This protein binds this small molecule.
Small molecule (SMILES): Nc1ncnc2c1ncn2[C@@H]1O[C@H](CO[P](=O)(O)O[P](=O)(O)OC[C@H]2O[C@@H](O)[C@H](O)[C@@H]2O)[C@@H](O)[C@H]1O

Binding-site contacts:
Ligand atom O2A contacts residue MG1 of chain 1.T at 3.2 Å.
Ligand atom C6 contacts residue ASN1326 of chain 1.B at 3.6 Å.
Ligand atom N3 contacts residue TRP1264 of chain 1.B at 3.6 Å.
Ligand atom C2 contacts residue LEU1319 of chain 1.B at 3.6 Å (hydrophobic).
Ligand atom O1B contacts residue ARG1428 of chain 1.B at 3.4 Å (salt-bridge).
Ligand atom O3D contacts residue ASP1330 of chain 1.B at 3.0 Å (salt-bridge).
Ligand atom C1D contacts residue ASP1426 of chain 1.B at 3.4 Å.
Ligand atom C2 contacts residue GLY1321 of chain 1.B at 3.6 Å.
Ligand atom C2D contacts residue ASP1330 of chain 1.B at 3.6 Å.
Ligand atom O1B contacts residue ARG1360 of chain 1.B at 3.4 Å (salt-bridge).
Ligand atom PB contacts residue MG1 of chain 1.S at 3.4 Å.
Ligand atom O4D contacts residue ASP1426 of chain 1.B at 3.2 Å (salt-bridge).
Ligand atom C4 contacts residue PHE1372 of chain 1.B at 3.6 Å (hydrophobic).
Ligand atom O2B contacts residue GLY1370 of chain 1.B at 3.2 Å (h-bond).
Ligand atom O1A contacts residue GLU1386 of chain 1.B at 3.1 Å (salt-bridge).
Ligand atom C3D contacts residue ASP1330 of chain 1.B at 3.5 Å.
Ligand atom O2' contacts residue TRP1264 of chain 1.B at 3.2 Å.
Ligand atom C4D contacts residue ARG1428 of chain 1.B at 3.6 Å.
Ligand atom PA contacts residue MG1 of chain 1.T at 3.5 Å.
Ligand atom O2D contacts residue ASP1330 of chain 1.B at 2.7 Å (salt-bridge).
Ligand atom O1D contacts residue CYS1424 of chain 1.B at 3.1 Å (h-bond).
Ligand atom O1D contacts residue ASP1426 of chain 1.B at 2.9 Å (salt-bridge).
Ligand atom C2' contacts residue TRP1264 of chain 1.B at 3.5 Å (hydrophobic).
Ligand atom O4D contacts residue ARG1428 of chain 1.B at 2.8 Å (salt-bridge).
Ligand atom O2B contacts residue MG1 of chain 1.S at 2.0 Å.
Ligand atom O1A contacts residue MG1 of chain 1.T at 3.0 Å.
Ligand atom C4 contacts residue TRP1264 of chain 1.B at 3.5 Å (hydrophobic).
Ligand atom O5D contacts residue GLY1371 of chain 1.B at 3.5 Å.
Ligand atom O1D contacts residue VAL1435 of chain 1.B at 3.3 Å.
Ligand atom O2D contacts residue HIS1479 of chain 1.B at 2.9 Å (h-bond).
Ligand atom N6 contacts residue ASN1326 of chain 1.B at 2.7 Å (h-bond).
Ligand atom O2A contacts residue MG1 of chain 1.U at 2.8 Å.
Ligand atom O1A contacts residue GLU1390 of chain 1.B at 2.6 Å (salt-bridge).
Ligand atom C5 contacts residue TRP1264 of chain 1.B at 3.5 Å (hydrophobic).
Ligand atom N7 contacts residue PHE1372 of chain 1.B at 3.6 Å.
Ligand atom O5D contacts residue GLY1370 of chain 1.B at 3.3 Å (h-bond).
Ligand atom C5D contacts residue ARG1428 of chain 1.B at 3.4 Å.
Ligand atom N1 contacts residue GLY1321 of chain 1.B at 3.1 Å (h-bond).
Ligand atom N6 contacts residue LYS1322 of chain 1.B at 3.0 Å (salt-bridge).
Ligand atom O2B contacts residue GLU1390 of chain 1.B at 3.3 Å (salt-bridge).

Sequence of chain 1.B:
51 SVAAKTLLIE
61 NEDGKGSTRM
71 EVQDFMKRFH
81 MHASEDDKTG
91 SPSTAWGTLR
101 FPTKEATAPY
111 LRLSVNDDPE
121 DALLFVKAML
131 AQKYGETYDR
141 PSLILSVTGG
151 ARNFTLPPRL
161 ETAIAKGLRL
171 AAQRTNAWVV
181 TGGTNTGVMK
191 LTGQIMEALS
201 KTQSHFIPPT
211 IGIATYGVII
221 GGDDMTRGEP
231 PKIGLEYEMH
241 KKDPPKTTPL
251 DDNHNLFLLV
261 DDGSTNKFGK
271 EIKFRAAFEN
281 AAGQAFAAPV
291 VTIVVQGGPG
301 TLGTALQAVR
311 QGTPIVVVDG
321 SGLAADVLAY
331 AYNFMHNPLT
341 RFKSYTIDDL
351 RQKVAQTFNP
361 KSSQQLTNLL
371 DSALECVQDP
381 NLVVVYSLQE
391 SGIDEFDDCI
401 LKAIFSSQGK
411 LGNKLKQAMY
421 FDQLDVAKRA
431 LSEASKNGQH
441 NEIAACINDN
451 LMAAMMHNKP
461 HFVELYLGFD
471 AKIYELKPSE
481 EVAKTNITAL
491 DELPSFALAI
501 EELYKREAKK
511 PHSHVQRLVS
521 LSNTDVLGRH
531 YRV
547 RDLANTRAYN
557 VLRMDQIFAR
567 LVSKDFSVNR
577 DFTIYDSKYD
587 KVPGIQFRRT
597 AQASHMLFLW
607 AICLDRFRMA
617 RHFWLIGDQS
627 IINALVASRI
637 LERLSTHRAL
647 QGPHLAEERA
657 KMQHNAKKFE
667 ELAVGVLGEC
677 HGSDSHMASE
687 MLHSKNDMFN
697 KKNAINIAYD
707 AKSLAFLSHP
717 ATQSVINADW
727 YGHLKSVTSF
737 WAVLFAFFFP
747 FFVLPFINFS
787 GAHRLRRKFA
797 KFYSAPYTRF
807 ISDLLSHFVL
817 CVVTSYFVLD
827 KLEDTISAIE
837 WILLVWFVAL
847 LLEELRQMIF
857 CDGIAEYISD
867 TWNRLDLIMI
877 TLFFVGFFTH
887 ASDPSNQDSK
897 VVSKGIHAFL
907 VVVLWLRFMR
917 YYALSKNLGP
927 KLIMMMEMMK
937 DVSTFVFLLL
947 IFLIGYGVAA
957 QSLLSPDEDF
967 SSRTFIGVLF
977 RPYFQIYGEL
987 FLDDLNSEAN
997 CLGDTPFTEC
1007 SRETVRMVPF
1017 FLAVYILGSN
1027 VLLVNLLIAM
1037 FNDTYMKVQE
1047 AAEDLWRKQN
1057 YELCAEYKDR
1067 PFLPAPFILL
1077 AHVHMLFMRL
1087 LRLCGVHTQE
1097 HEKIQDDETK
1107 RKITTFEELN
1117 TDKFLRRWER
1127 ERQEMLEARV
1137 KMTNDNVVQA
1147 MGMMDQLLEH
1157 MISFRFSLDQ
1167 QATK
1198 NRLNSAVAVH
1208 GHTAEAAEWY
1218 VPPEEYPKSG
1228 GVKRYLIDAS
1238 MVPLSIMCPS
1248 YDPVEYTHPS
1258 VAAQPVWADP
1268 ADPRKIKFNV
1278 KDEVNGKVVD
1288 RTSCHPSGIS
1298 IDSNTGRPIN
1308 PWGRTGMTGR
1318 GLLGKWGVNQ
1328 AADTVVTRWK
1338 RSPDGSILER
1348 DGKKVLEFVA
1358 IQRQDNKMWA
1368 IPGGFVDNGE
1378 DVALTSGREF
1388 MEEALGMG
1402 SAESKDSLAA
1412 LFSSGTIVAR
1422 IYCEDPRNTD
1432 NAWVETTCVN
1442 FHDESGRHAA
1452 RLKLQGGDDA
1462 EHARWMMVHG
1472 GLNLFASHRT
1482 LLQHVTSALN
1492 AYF